Sequence of chain 1.A:
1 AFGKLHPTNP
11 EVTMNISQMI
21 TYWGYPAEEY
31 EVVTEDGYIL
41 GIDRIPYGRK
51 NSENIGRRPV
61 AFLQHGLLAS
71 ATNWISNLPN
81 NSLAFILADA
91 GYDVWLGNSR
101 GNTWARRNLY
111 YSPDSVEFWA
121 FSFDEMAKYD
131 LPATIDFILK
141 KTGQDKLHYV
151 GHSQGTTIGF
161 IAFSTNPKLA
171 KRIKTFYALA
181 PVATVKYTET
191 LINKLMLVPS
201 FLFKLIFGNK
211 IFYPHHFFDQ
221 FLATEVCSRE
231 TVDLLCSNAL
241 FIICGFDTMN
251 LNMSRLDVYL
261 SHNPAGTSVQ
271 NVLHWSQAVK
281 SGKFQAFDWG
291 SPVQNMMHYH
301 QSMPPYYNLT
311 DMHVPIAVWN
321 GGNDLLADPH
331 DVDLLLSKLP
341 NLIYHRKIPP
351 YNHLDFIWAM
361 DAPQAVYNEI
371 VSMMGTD

This small molecule binds to this protein.
Small molecule (SMILES): CC(=O)N[C@@H]1[C@@H](O)[C@H](O)[C@@H](CO)O[C@H]1O

Binding-site contacts:
Ligand atom C1 contacts residue SER254 of chain 1.A at 4.3 Å.
Ligand atom C8 contacts residue MET360 of chain 1.A at 3.4 Å (hydrophobic).
Ligand atom C6 contacts residue SER254 of chain 1.A at 4.0 Å.
Ligand atom C1 contacts residue ARG255 of chain 1.A at 4.1 Å.
Ligand atom C6 contacts residue ARG255 of chain 1.A at 3.9 Å.
Ligand atom O6 contacts residue ASN9 of chain 1.A at 3.5 Å (h-bond).
Ligand atom O5 contacts residue ARG255 of chain 1.A at 3.1 Å.
Ligand atom C7 contacts residue ASN252 of chain 1.A at 3.3 Å.
Ligand atom N2 contacts residue ASN252 of chain 1.A at 2.8 Å (h-bond).
Ligand atom C8 contacts residue ASN252 of chain 1.A at 4.3 Å.
Ligand atom O7 contacts residue LEU78 of chain 1.A at 3.5 Å.
Ligand atom C7 contacts residue LEU78 of chain 1.A at 4.4 Å (hydrophobic).
Ligand atom O5 contacts residue SER254 of chain 1.A at 4.0 Å.
Ligand atom C2 contacts residue ASN252 of chain 1.A at 2.4 Å.
Ligand atom O7 contacts residue ASN252 of chain 1.A at 3.5 Å (h-bond).
Ligand atom O3 contacts residue LEU78 of chain 1.A at 3.9 Å.
Ligand atom O7 contacts residue ASN81 of chain 1.A at 3.5 Å (h-bond).
Ligand atom C5 contacts residue SER254 of chain 1.A at 4.0 Å.
Ligand atom C4 contacts residue ASN252 of chain 1.A at 4.2 Å.
Ligand atom C6 contacts residue ASN9 of chain 1.A at 3.6 Å.
Ligand atom C3 contacts residue ASN252 of chain 1.A at 3.8 Å.
Ligand atom C5 contacts residue ASN252 of chain 1.A at 3.7 Å.
Ligand atom O6 contacts residue ARG255 of chain 1.A at 2.8 Å (salt-bridge).
Ligand atom C5 contacts residue ARG255 of chain 1.A at 4.1 Å.
Ligand atom O5 contacts residue ASN252 of chain 1.A at 2.4 Å (h-bond).
Ligand atom C1 contacts residue ASN252 of chain 1.A at 1.4 Å.
Ligand atom C2 contacts residue LEU78 of chain 1.A at 4.4 Å (hydrophobic).
Ligand atom C7 contacts residue MET360 of chain 1.A at 4.1 Å (hydrophobic).